Binding-site contacts:
Ligand atom C01 contacts residue ASN245 of chain 1.B at 3.5 Å.
Ligand atom O04 contacts residue MET281 of chain 1.B at 3.9 Å.
Ligand atom C04 contacts residue ILE260 of chain 1.B at 4.0 Å (hydrophobic).
Ligand atom C18 contacts residue MET281 of chain 1.B at 3.6 Å (hydrophobic).
Ligand atom C10 contacts residue PHE296 of chain 1.B at 3.6 Å (hydrophobic).
Ligand atom C06 contacts residue MET281 of chain 1.B at 3.7 Å (hydrophobic).
Ligand atom N01 contacts residue PHE264 of chain 1.B at 3.9 Å.
Ligand atom C17 contacts residue PHE296 of chain 1.B at 3.5 Å (hydrophobic).
Ligand atom C05 contacts residue MET261 of chain 1.B at 3.7 Å (hydrophobic).
Ligand atom C05 contacts residue GLN293 of chain 1.B at 2.9 Å.
Ligand atom C12 contacts residue ASN245 of chain 1.B at 3.6 Å.
Ligand atom C06 contacts residue SER292 of chain 1.B at 3.6 Å.
Ligand atom C18 contacts residue PHE296 of chain 1.B at 3.9 Å (hydrophobic).
Ligand atom O02 contacts residue GLN293 of chain 1.B at 3.2 Å (h-bond).
Ligand atom C11 contacts residue TYR83 of chain 1.B at 3.8 Å (hydrophobic).
Ligand atom O01 contacts residue ILE260 of chain 1.B at 3.8 Å.
Ligand atom C01 contacts residue THR257 of chain 1.B at 3.7 Å.
Ligand atom C02 contacts residue PHE296 of chain 1.B at 3.5 Å (hydrophobic).
Ligand atom C03 contacts residue PHE296 of chain 1.B at 3.3 Å (hydrophobic).
Ligand atom C21 contacts residue MET197 of chain 1.B at 3.7 Å (hydrophobic).
Ligand atom C12 contacts residue PHE296 of chain 1.B at 3.9 Å (hydrophobic).
Ligand atom C03 contacts residue ILE260 of chain 1.B at 4.0 Å (hydrophobic).
Ligand atom C09 contacts residue PHE296 of chain 1.B at 3.5 Å (hydrophobic).
Ligand atom C20 contacts residue ILE300 of chain 1.B at 4.0 Å (hydrophobic).
Ligand atom C19 contacts residue ILE300 of chain 1.B at 3.9 Å (hydrophobic).
Ligand atom C12 contacts residue TYR83 of chain 1.B at 3.7 Å (hydrophobic).
Ligand atom C11 contacts residue PHE296 of chain 1.B at 3.9 Å (hydrophobic).
Ligand atom C06 contacts residue MET261 of chain 1.B at 3.5 Å (hydrophobic).
Ligand atom C07 contacts residue MET281 of chain 1.B at 3.0 Å (hydrophobic).
Ligand atom O01 contacts residue PHE296 of chain 1.B at 3.9 Å.
Ligand atom C06 contacts residue PHE264 of chain 1.B at 4.0 Å (hydrophobic).
Ligand atom C04 contacts residue GLN293 of chain 1.B at 3.6 Å.
Ligand atom O01 contacts residue GLN293 of chain 1.B at 3.4 Å (h-bond).
Ligand atom C02 contacts residue ILE260 of chain 1.B at 3.9 Å (hydrophobic).
Ligand atom O02 contacts residue PHE296 of chain 1.B at 3.4 Å.
Ligand atom C08 contacts residue PHE264 of chain 1.B at 3.9 Å (hydrophobic).
Ligand atom C01 contacts residue ILE260 of chain 1.B at 4.0 Å (hydrophobic).
Ligand atom O03 contacts residue MET197 of chain 1.B at 3.7 Å.
Ligand atom C07 contacts residue PHE264 of chain 1.B at 3.8 Å (hydrophobic).
Ligand atom C01 contacts residue TRP256 of chain 1.B at 3.7 Å (hydrophobic).

Sequence of chain 1.B:
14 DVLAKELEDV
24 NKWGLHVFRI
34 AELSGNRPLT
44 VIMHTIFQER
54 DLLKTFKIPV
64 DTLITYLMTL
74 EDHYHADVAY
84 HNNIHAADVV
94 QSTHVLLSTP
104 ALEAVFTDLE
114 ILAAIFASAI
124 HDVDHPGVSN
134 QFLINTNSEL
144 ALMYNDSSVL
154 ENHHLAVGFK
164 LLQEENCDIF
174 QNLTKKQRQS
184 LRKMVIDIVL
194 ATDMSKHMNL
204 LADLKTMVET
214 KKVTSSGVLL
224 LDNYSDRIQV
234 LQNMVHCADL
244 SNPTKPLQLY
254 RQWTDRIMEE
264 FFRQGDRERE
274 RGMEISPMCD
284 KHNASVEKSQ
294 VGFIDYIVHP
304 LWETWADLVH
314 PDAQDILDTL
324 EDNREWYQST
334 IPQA

A protein and the small-molecule ligand that binds it are described below.
Small molecule (SMILES): COc1ccc(-c2ccn(C[C@@H](O)CN3CCOCC3)n2)cc1OC1CCCC1